Sequence of chain 1.E:
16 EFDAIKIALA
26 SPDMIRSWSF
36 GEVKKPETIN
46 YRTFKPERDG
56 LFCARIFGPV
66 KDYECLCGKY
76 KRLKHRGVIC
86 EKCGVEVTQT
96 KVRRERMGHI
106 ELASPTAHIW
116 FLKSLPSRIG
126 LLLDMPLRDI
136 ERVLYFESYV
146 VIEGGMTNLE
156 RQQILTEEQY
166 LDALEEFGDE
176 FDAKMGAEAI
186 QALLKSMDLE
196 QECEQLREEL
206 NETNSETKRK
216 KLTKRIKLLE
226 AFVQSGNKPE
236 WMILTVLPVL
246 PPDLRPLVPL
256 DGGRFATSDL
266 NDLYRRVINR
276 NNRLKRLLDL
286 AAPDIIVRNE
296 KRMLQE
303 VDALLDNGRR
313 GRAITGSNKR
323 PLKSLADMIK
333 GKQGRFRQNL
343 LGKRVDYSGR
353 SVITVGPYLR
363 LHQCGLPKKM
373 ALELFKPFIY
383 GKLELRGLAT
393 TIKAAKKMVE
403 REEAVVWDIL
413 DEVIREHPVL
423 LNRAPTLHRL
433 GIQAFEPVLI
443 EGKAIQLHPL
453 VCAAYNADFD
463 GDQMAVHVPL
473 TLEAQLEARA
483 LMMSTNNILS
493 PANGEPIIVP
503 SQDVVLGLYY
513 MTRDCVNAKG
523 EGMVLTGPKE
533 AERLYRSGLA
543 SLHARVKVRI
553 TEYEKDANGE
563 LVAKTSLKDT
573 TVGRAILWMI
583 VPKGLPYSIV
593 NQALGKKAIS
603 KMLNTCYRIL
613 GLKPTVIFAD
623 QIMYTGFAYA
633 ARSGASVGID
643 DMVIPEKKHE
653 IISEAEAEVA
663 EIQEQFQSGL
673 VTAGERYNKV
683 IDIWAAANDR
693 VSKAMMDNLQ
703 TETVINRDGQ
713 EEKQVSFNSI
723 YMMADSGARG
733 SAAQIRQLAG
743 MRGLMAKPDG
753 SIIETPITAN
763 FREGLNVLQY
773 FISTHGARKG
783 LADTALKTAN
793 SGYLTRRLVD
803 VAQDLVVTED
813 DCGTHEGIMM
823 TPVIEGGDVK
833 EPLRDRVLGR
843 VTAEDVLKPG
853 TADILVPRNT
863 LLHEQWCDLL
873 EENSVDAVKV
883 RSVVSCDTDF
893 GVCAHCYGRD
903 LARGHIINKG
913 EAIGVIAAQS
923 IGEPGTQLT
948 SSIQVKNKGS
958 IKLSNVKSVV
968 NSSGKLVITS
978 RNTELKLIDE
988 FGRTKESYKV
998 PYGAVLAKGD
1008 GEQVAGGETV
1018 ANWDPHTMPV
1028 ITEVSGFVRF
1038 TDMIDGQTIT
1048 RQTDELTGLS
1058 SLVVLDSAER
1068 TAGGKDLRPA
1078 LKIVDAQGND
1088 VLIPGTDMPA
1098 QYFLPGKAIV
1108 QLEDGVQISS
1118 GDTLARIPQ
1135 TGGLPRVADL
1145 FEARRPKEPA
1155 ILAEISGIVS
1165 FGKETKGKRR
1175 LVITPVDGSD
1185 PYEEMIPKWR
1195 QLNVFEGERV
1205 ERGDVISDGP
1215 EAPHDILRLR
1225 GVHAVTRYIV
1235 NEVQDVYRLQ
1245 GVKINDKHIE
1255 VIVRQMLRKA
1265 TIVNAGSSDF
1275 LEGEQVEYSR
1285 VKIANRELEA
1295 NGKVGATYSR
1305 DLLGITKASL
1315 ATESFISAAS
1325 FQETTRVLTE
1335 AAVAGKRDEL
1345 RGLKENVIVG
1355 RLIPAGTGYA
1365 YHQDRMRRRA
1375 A

Sequence of chain 1.D:
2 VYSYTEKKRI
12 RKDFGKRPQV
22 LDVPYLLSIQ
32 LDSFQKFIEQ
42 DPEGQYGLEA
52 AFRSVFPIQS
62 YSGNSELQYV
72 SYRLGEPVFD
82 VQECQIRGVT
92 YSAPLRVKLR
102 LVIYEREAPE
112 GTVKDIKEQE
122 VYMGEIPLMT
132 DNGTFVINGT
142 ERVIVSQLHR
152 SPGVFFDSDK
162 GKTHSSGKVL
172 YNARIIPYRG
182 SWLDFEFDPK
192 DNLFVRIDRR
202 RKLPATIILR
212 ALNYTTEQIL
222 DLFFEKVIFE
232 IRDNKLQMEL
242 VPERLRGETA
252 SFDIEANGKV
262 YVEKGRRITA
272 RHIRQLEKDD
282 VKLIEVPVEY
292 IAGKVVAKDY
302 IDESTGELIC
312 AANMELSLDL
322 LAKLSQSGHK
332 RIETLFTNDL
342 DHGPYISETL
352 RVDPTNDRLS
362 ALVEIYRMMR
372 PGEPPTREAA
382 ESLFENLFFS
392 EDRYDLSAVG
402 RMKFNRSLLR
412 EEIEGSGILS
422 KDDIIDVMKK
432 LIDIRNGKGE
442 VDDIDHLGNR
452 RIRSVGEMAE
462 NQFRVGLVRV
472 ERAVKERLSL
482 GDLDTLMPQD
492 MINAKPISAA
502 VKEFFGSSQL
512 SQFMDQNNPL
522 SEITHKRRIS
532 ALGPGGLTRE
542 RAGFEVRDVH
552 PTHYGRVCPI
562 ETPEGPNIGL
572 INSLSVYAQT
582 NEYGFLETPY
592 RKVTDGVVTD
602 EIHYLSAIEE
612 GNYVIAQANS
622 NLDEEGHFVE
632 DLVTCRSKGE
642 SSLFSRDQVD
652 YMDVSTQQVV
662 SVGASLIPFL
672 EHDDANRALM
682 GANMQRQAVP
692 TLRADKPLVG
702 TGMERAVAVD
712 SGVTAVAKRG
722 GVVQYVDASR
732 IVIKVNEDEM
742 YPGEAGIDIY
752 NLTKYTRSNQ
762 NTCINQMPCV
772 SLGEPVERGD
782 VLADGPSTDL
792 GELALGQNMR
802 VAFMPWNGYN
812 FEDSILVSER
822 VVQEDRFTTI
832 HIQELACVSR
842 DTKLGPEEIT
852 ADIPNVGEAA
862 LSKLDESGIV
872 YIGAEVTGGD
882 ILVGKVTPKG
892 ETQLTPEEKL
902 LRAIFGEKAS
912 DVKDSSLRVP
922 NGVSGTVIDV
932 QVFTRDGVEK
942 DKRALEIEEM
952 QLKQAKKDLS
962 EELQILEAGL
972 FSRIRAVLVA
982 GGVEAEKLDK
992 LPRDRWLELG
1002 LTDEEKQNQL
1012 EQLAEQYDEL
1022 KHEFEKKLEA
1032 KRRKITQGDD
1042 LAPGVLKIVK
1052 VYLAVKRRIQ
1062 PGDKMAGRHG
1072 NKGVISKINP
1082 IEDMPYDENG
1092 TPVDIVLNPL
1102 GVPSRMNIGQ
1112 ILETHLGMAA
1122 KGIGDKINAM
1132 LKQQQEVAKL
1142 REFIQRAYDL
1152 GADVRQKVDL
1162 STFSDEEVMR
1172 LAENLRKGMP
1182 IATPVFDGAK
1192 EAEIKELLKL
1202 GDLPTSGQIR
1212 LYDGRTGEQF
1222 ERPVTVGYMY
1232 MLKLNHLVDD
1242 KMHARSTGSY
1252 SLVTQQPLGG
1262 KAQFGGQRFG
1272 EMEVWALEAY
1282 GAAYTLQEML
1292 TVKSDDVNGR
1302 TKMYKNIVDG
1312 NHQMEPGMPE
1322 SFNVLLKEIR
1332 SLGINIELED

Sequence of chain 1.G:
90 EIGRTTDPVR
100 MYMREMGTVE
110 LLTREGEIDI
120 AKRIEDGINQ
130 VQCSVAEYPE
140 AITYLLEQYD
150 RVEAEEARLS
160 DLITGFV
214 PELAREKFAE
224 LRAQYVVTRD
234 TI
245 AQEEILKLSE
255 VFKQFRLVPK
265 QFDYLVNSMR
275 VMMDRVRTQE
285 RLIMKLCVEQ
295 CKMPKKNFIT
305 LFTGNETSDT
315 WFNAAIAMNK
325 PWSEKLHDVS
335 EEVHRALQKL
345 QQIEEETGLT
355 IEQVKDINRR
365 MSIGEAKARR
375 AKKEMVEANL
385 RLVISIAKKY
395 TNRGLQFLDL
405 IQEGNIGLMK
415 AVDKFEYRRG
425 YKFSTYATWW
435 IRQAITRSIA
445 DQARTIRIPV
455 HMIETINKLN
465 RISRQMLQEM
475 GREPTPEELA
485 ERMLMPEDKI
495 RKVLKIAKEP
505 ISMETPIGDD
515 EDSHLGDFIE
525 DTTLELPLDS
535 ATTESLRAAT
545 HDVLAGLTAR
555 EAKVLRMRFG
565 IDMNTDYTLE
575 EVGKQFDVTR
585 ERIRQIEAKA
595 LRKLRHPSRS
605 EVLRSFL

A small-molecule ligand and the protein it binds are described below.
Small molecule (SMILES): C[C@H](CCC(=O)NCCC[N+](C)(C)CC(O)CS(=O)(=O)O)[C@H]1CC[C@H]2[C@@H]3[C@H](O)C[C@@H]4C[C@H](O)CC[C@]4(C)[C@H]3C[C@H](O)[C@]12C

Binding-site contacts:
Ligand atom C13 contacts residue ASP256 of chain 1.E at 3.6 Å.
Ligand atom O4 contacts residue GLN1264 of chain 1.D at 4.3 Å.
Ligand atom C4 contacts residue GLN1264 of chain 1.D at 4.4 Å.
Ligand atom C10 contacts residue ILE511 of chain 1.G at 3.6 Å (hydrophobic).
Ligand atom O2 contacts residue LEU255 of chain 1.E at 4.2 Å.
Ligand atom C3 contacts residue PHE522 of chain 1.G at 4.2 Å (hydrophobic).
Ligand atom O2 contacts residue ASP256 of chain 1.E at 2.6 Å (salt-bridge).
Ligand atom C11 contacts residue LEU519 of chain 1.G at 3.8 Å (hydrophobic).
Ligand atom C13 contacts residue LEU255 of chain 1.E at 4.2 Å (hydrophobic).
Ligand atom C10 contacts residue PHE522 of chain 1.G at 3.5 Å (hydrophobic).
Ligand atom C12 contacts residue ASP256 of chain 1.E at 3.6 Å.
Ligand atom C1 contacts residue PHE522 of chain 1.G at 4.2 Å (hydrophobic).
Ligand atom C11 contacts residue PHE522 of chain 1.G at 4.1 Å (hydrophobic).
Ligand atom C4 contacts residue PHE522 of chain 1.G at 4.2 Å (hydrophobic).